Binding-site contacts:
Ligand atom C3 contacts residue ASN146 of chain 1.C at 3.8 Å.
Ligand atom O7 contacts residue PRO96 of chain 1.C at 3.8 Å.
Ligand atom C8 contacts residue PHE243 of chain 1.C at 4.4 Å (hydrophobic).
Ligand atom C4 contacts residue ASP95 of chain 1.C at 4.1 Å.
Ligand atom O3 contacts residue SER311 of chain 1.C at 4.5 Å.
Ligand atom C1 contacts residue LYS136 of chain 1.C at 4.5 Å.
Ligand atom O7 contacts residue VAL138 of chain 1.C at 4.5 Å.
Ligand atom C8 contacts residue LEU145 of chain 1.C at 3.6 Å (hydrophobic).
Ligand atom O5 contacts residue LYS136 of chain 1.C at 3.8 Å.
Ligand atom C8 contacts residue SER311 of chain 1.C at 3.6 Å.
Ligand atom C7 contacts residue SER311 of chain 1.C at 3.7 Å.
Ligand atom C1 contacts residue SER311 of chain 1.C at 3.9 Å.
Ligand atom C4 contacts residue ASN146 of chain 1.C at 4.2 Å.
Ligand atom O6 contacts residue ASP95 of chain 1.C at 4.5 Å.
Ligand atom C7 contacts residue ASN146 of chain 1.C at 3.7 Å.
Ligand atom O7 contacts residue ASN146 of chain 1.C at 3.9 Å.
Ligand atom O5 contacts residue ASN310 of chain 1.C at 3.9 Å.
Ligand atom O4 contacts residue ASN310 of chain 1.C at 3.8 Å.
Ligand atom C1 contacts residue ASN310 of chain 1.C at 3.8 Å.
Ligand atom C5 contacts residue ASN310 of chain 1.C at 3.3 Å.
Ligand atom C3 contacts residue SER311 of chain 1.C at 4.0 Å.
Ligand atom N2 contacts residue SER311 of chain 1.C at 2.8 Å (h-bond).
Ligand atom C1 contacts residue ASN146 of chain 1.C at 1.4 Å.
Ligand atom C8 contacts residue VAL138 of chain 1.C at 4.3 Å (hydrophobic).
Ligand atom O5 contacts residue ASN146 of chain 1.C at 2.3 Å (h-bond).
Ligand atom C2 contacts residue ASN310 of chain 1.C at 4.2 Å.
Ligand atom C3 contacts residue ASN310 of chain 1.C at 3.5 Å.
Ligand atom C4 contacts residue ASN310 of chain 1.C at 3.7 Å.
Ligand atom C2 contacts residue ASN146 of chain 1.C at 2.5 Å.
Ligand atom C8 contacts residue ASN244 of chain 1.C at 4.2 Å.
Ligand atom O3 contacts residue ASP95 of chain 1.C at 4.2 Å.
Ligand atom O3 contacts residue ASN310 of chain 1.C at 4.3 Å.
Ligand atom O6 contacts residue LYS136 of chain 1.C at 3.9 Å.
Ligand atom C3 contacts residue CYS309 of chain 1.C at 4.3 Å (hydrophobic).
Ligand atom N2 contacts residue ASN146 of chain 1.C at 3.0 Å (h-bond).
Ligand atom C6 contacts residue ASN310 of chain 1.C at 4.3 Å.
Ligand atom C5 contacts residue ASN146 of chain 1.C at 3.6 Å.
Ligand atom O3 contacts residue CYS309 of chain 1.C at 3.2 Å (h-bond).
Ligand atom C2 contacts residue SER311 of chain 1.C at 3.7 Å.
Ligand atom N2 contacts residue CYS309 of chain 1.C at 4.5 Å.

Sequence of chain 1.C:
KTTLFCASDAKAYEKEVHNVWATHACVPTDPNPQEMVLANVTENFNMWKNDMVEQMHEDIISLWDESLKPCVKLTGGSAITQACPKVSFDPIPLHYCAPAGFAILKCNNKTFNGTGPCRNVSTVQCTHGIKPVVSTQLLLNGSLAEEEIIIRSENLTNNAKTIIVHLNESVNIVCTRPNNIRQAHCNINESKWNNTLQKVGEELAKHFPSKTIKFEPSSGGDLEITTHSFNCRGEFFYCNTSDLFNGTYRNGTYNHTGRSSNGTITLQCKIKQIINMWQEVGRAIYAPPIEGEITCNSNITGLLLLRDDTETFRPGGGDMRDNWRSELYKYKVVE

A small-molecule ligand and the protein it binds are described below.
Small molecule (SMILES): CC(=O)N[C@@H]1[C@@H](O)[C@H](O)[C@@H](CO)O[C@H]1O